A small-molecule ligand and the protein it binds are described below.
Small molecule (SMILES): N#Cc1c(-c2cccc(C=O)c2)[nH]c2nc(N)nc(N3CCCC3)c12

Binding-site contacts:
Ligand atom C4 contacts residue PHE117 of chain 1.B at 3.5 Å (hydrophobic).
Ligand atom N3 contacts residue NAP1 of chain 1.G at 2.9 Å (h-bond).
Ligand atom CAV contacts residue CYS188 of chain 1.B at 1.8 Å (hydrophobic).
Ligand atom CAN contacts residue NAP1 of chain 1.G at 3.1 Å.
Ligand atom OAE contacts residue CYS188 of chain 1.B at 2.7 Å (h-bond).
Ligand atom CAJ contacts residue NAP1 of chain 1.G at 3.5 Å.
Ligand atom N1 contacts residue PHE117 of chain 1.B at 3.7 Å.
Ligand atom CAK contacts residue CYS188 of chain 1.B at 3.6 Å (hydrophobic).
Ligand atom CBA contacts residue PHE117 of chain 1.B at 3.7 Å (hydrophobic).
Ligand atom NAB contacts residue NAP1 of chain 1.G at 3.0 Å (h-bond).
Ligand atom CAM contacts residue PRO230 of chain 1.B at 3.2 Å (hydrophobic).
Ligand atom CAK contacts residue PHE117 of chain 1.B at 3.7 Å (hydrophobic).
Ligand atom NAS contacts residue NAP1 of chain 1.G at 3.5 Å.
Ligand atom C5 contacts residue NAP1 of chain 1.G at 3.8 Å.
Ligand atom C2 contacts residue NAP1 of chain 1.G at 3.2 Å.
Ligand atom C2 contacts residue PHE117 of chain 1.B at 3.4 Å (hydrophobic).
Ligand atom NAS contacts residue PHE117 of chain 1.B at 3.6 Å.
Ligand atom N1 contacts residue NAP1 of chain 1.G at 2.7 Å (h-bond).
Ligand atom OAE contacts residue PRO187 of chain 1.B at 3.7 Å.
Ligand atom CBA contacts residue NAP1 of chain 1.G at 3.3 Å.
Ligand atom CAI contacts residue CYS188 of chain 1.B at 3.2 Å (hydrophobic).
Ligand atom N3 contacts residue TYR194 of chain 1.B at 3.4 Å (h-bond).
Ligand atom C6 contacts residue NAP1 of chain 1.G at 3.7 Å.
Ligand atom NAB contacts residue PHE117 of chain 1.B at 3.6 Å.
Ligand atom NAS contacts residue TYR194 of chain 1.B at 2.8 Å (h-bond).
Ligand atom CAX contacts residue CYS188 of chain 1.B at 2.7 Å (hydrophobic).
Ligand atom CAJ contacts residue GLY225 of chain 1.B at 3.2 Å.
Ligand atom NAB contacts residue SER115 of chain 1.B at 2.7 Å (h-bond).
Ligand atom CAZ contacts residue NAP1 of chain 1.G at 3.7 Å.
Ligand atom C4 contacts residue NAP1 of chain 1.G at 3.7 Å.
Ligand atom NAA contacts residue MET233 of chain 1.B at 3.7 Å.
Ligand atom C4 contacts residue TYR194 of chain 1.B at 3.5 Å (hydrophobic).
Ligand atom CAH contacts residue GLY225 of chain 1.B at 3.4 Å.
Ligand atom NBF contacts residue NAP1 of chain 1.G at 3.7 Å.
Ligand atom NAA contacts residue LEU229 of chain 1.B at 3.3 Å.
Ligand atom CAY contacts residue NAP1 of chain 1.G at 3.7 Å.
Ligand atom C6 contacts residue PHE117 of chain 1.B at 3.5 Å (hydrophobic).
Ligand atom CAZ contacts residue PHE117 of chain 1.B at 3.6 Å (hydrophobic).
Ligand atom C5 contacts residue PHE117 of chain 1.B at 3.6 Å (hydrophobic).
Ligand atom N3 contacts residue PHE117 of chain 1.B at 3.6 Å.

Sequence of chain 1.B:
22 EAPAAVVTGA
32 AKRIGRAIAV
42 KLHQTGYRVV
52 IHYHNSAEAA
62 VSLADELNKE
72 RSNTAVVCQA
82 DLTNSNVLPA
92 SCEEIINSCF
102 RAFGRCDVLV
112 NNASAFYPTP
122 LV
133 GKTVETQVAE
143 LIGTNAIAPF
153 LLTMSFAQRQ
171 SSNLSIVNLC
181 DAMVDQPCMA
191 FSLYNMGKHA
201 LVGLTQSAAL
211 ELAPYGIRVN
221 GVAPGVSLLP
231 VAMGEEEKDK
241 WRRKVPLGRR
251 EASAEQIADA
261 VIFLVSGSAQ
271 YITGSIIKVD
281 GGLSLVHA